Binding-site contacts:
Ligand atom N contacts residue GLY308 of chain 1.B at 3.8 Å.
Ligand atom OXT contacts residue HIS236 of chain 1.A at 4.4 Å.
Ligand atom CA contacts residue HIS236 of chain 1.B at 3.9 Å.
Ligand atom C contacts residue SER311 of chain 1.A at 3.5 Å.
Ligand atom O contacts residue GLY308 of chain 1.A at 4.3 Å.
Ligand atom CG contacts residue GLN307 of chain 1.A at 3.2 Å.
Ligand atom N contacts residue HIS236 of chain 1.B at 3.2 Å (h-bond).
Ligand atom N contacts residue GLN307 of chain 1.A at 4.0 Å.
Ligand atom O contacts residue GLN307 of chain 1.B at 4.4 Å.
Ligand atom CG contacts residue GLN307 of chain 1.B at 3.4 Å.
Ligand atom C contacts residue HIS236 of chain 1.B at 3.5 Å.
Ligand atom C contacts residue GLN307 of chain 1.B at 3.9 Å.
Ligand atom O contacts residue ARG315 of chain 1.A at 3.7 Å.
Ligand atom CA contacts residue GLN307 of chain 1.B at 3.5 Å.
Ligand atom CA contacts residue HIS236 of chain 1.A at 3.5 Å.
Ligand atom OXT contacts residue GLY308 of chain 1.B at 4.3 Å.
Ligand atom CG contacts residue GLY308 of chain 1.A at 4.3 Å.
Ligand atom CD contacts residue GLN307 of chain 1.B at 3.5 Å.
Ligand atom C contacts residue SER311 of chain 1.B at 3.4 Å.
Ligand atom O contacts residue GLN307 of chain 1.A at 4.3 Å.
Ligand atom OXT contacts residue ARG315 of chain 1.B at 3.9 Å.
Ligand atom N contacts residue GLN307 of chain 1.B at 3.8 Å.
Ligand atom CB contacts residue GLN307 of chain 1.A at 3.7 Å.
Ligand atom OXT contacts residue GLN307 of chain 1.A at 4.4 Å.
Ligand atom C contacts residue HIS236 of chain 1.A at 3.4 Å.
Ligand atom OXT contacts residue HIS236 of chain 1.B at 2.8 Å (h-bond).
Ligand atom O contacts residue SER311 of chain 1.B at 3.6 Å (h-bond).
Ligand atom C contacts residue GLN307 of chain 1.A at 4.1 Å.
Ligand atom O contacts residue SER311 of chain 1.A at 2.8 Å (h-bond).
Ligand atom CD contacts residue GLN307 of chain 1.A at 3.3 Å.
Ligand atom OXT contacts residue SER311 of chain 1.B at 2.7 Å (h-bond).
Ligand atom CD contacts residue HIS236 of chain 1.B at 4.1 Å.
Ligand atom OXT contacts residue SER311 of chain 1.A at 3.6 Å (h-bond).
Ligand atom CB contacts residue GLN307 of chain 1.B at 4.1 Å.
Ligand atom CB contacts residue HIS236 of chain 1.A at 3.5 Å.
Ligand atom CA contacts residue GLN307 of chain 1.A at 4.4 Å.
Ligand atom O contacts residue HIS236 of chain 1.A at 2.7 Å (h-bond).
Ligand atom CB contacts residue GLY308 of chain 1.A at 3.6 Å.
Ligand atom CA contacts residue GLY308 of chain 1.B at 4.1 Å.
Ligand atom OXT contacts residue GLN307 of chain 1.B at 4.2 Å.

A small-molecule ligand and the protein it binds are described below.
Small molecule (SMILES): O=C(O)[C@@H]1CCCN1

Sequence of chain 1.A:
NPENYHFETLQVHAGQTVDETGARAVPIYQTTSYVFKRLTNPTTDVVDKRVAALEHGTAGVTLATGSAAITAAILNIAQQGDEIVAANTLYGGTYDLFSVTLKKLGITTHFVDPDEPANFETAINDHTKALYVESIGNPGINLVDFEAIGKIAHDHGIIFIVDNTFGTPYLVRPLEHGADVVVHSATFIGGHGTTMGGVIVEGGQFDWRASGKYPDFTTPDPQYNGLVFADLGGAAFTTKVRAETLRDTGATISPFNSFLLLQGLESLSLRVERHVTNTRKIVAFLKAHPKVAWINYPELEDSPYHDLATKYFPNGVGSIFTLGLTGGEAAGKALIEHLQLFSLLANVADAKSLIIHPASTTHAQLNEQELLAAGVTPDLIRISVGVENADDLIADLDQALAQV

Sequence of chain 1.B:
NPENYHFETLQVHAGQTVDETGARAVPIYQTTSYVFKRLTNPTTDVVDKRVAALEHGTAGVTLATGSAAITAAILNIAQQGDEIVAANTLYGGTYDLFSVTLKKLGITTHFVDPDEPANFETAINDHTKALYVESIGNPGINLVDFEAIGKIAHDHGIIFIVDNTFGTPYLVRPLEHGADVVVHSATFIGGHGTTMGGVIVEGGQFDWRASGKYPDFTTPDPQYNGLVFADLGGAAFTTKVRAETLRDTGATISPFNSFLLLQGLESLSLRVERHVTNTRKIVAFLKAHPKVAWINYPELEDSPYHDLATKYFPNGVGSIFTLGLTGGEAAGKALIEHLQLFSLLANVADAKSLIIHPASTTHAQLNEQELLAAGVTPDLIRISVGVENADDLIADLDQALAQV